Sequence of chain 1.A:
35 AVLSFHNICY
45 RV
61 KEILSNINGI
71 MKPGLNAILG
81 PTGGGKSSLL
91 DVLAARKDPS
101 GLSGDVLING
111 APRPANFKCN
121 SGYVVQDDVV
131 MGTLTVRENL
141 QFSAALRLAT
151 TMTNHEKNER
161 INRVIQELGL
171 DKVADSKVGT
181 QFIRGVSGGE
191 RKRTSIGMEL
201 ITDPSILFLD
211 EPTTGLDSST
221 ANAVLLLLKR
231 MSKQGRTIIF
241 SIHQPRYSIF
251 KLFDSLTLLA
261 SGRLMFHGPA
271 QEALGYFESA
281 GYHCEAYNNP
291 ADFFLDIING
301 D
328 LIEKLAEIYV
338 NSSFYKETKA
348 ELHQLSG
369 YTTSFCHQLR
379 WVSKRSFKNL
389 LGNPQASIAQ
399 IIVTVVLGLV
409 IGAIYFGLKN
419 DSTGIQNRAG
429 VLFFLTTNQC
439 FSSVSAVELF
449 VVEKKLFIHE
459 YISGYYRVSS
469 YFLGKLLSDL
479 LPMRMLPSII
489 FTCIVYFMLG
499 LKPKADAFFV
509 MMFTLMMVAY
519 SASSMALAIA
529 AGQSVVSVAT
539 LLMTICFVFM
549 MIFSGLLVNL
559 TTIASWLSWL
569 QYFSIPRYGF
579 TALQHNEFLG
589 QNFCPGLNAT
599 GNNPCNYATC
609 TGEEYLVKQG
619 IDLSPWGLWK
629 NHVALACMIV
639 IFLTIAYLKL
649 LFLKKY

This protein binds this small molecule.
Small molecule (SMILES): CC(C)CCC[C@@H](C)[C@H]1CC[C@H]2[C@@H]3CC=C4C[C@@H](O)CC[C@]4(C)[C@H]3CC[C@]12C

Binding-site contacts:
Ligand atom C8 contacts residue ALA632 of chain 1.A at 4.3 Å (hydrophobic).
Ligand atom C21 contacts residue TYR570 of chain 1.A at 3.7 Å (hydrophobic).
Ligand atom O1 contacts residue TRP624 of chain 1.A at 4.5 Å.
Ligand atom C23 contacts residue PHE571 of chain 1.A at 4.4 Å (hydrophobic).
Ligand atom O1 contacts residue LYS628 of chain 1.A at 4.3 Å.
Ligand atom C19 contacts residue ALA632 of chain 1.A at 4.0 Å (hydrophobic).
Ligand atom C24 contacts residue PHE571 of chain 1.A at 4.2 Å (hydrophobic).
Ligand atom C20 contacts residue MET636 of chain 1.A at 4.2 Å (hydrophobic).
Ligand atom C16 contacts residue CYS635 of chain 1.A at 4.1 Å (hydrophobic).
Ligand atom C26 contacts residue ILE639 of chain 1.A at 4.4 Å (hydrophobic).
Ligand atom C15 contacts residue CYS635 of chain 1.A at 3.6 Å (hydrophobic).
Ligand atom C23 contacts residue MET636 of chain 1.A at 4.4 Å (hydrophobic).
Ligand atom C16 contacts residue ILE639 of chain 1.A at 3.9 Å (hydrophobic).
Ligand atom C18 contacts residue ALA632 of chain 1.A at 4.0 Å (hydrophobic).
Ligand atom C18 contacts residue TYR570 of chain 1.A at 4.2 Å (hydrophobic).
Ligand atom C19 contacts residue TYR576 of chain 1.A at 4.5 Å (hydrophobic).
Ligand atom C11 contacts residue TYR576 of chain 1.A at 4.3 Å (hydrophobic).
Ligand atom C22 contacts residue ILE639 of chain 1.A at 4.0 Å (hydrophobic).
Ligand atom C25 contacts residue PHE571 of chain 1.A at 4.3 Å (hydrophobic).
Ligand atom C18 contacts residue TYR576 of chain 1.A at 3.4 Å (hydrophobic).
Ligand atom C21 contacts residue PHE571 of chain 1.A at 4.4 Å (hydrophobic).
Ligand atom C22 contacts residue MET636 of chain 1.A at 4.5 Å (hydrophobic).
Ligand atom C26 contacts residue PHE640 of chain 1.A at 3.0 Å (hydrophobic).